Sequence of chain 2.B:
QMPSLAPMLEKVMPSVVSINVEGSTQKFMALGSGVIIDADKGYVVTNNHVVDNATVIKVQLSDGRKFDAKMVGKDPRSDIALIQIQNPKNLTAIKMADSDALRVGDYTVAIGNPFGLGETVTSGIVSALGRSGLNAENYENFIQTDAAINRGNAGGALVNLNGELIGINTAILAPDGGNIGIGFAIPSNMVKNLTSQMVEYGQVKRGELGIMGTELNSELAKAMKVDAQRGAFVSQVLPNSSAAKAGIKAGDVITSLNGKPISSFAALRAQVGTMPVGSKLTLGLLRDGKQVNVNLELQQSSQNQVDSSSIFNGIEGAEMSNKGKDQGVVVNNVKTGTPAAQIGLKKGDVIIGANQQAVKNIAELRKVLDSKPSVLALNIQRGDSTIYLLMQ

Binding-site contacts:
Ligand atom N contacts residue ILE220 of chain 2.B at 4.4 Å.
Ligand atom C contacts residue LEU221 of chain 2.B at 4.3 Å (hydrophobic).
Ligand atom CB contacts residue ASN198 of chain 2.B at 3.5 Å.
Ligand atom O contacts residue ALA202 of chain 2.B at 2.9 Å.
Ligand atom C contacts residue ALA202 of chain 2.B at 3.5 Å (hydrophobic).
Ligand atom O contacts residue ALA219 of chain 2.B at 3.3 Å.
Ligand atom C contacts residue HIS97 of chain 2.B at 4.2 Å.
Ligand atom CB contacts residue ALA219 of chain 2.B at 4.3 Å (hydrophobic).
Ligand atom CB contacts residue THR218 of chain 2.B at 4.3 Å.
Ligand atom C contacts residue ALA219 of chain 2.B at 4.3 Å (hydrophobic).
Ligand atom O contacts residue HIS97 of chain 2.B at 3.0 Å (h-bond).
Ligand atom CA contacts residue THR218 of chain 2.B at 4.5 Å.
Ligand atom CA contacts residue ALA219 of chain 2.B at 3.7 Å (hydrophobic).
Ligand atom CB contacts residue HIS97 of chain 2.B at 4.5 Å.
Ligand atom O contacts residue LEU221 of chain 2.B at 3.2 Å.
Ligand atom C contacts residue ILE220 of chain 2.B at 3.4 Å (hydrophobic).
Ligand atom C contacts residue ALA219 of chain 2.B at 4.5 Å (hydrophobic).
Ligand atom CB contacts residue ILE220 of chain 2.B at 3.2 Å (hydrophobic).
Ligand atom CB contacts residue LEU182 of chain 2.B at 3.8 Å (hydrophobic).
Ligand atom N contacts residue ALA219 of chain 2.B at 3.8 Å.
Ligand atom N contacts residue ILE220 of chain 2.B at 3.6 Å (h-bond).
Ligand atom N contacts residue ALA219 of chain 2.B at 4.5 Å.
Ligand atom CA contacts residue ILE220 of chain 2.B at 3.6 Å (hydrophobic).
Ligand atom C contacts residue HIS97 of chain 2.B at 3.5 Å.
Ligand atom O contacts residue THR218 of chain 2.B at 2.9 Å (h-bond).
Ligand atom O contacts residue ILE220 of chain 2.B at 3.0 Å (h-bond).
Ligand atom CB contacts residue ARG199 of chain 2.B at 4.2 Å.
Ligand atom O contacts residue HIS97 of chain 2.B at 3.8 Å.
Ligand atom C contacts residue THR218 of chain 2.B at 3.9 Å.
Ligand atom N contacts residue ILE220 of chain 2.B at 4.2 Å.
Ligand atom O contacts residue LEU182 of chain 2.B at 4.2 Å.
Ligand atom O contacts residue ARG199 of chain 2.B at 4.2 Å.
Ligand atom CB contacts residue ILE220 of chain 2.B at 4.2 Å (hydrophobic).
Ligand atom CB contacts residue ALA219 of chain 2.B at 4.4 Å (hydrophobic).
Ligand atom CB contacts residue ALA222 of chain 2.B at 4.1 Å (hydrophobic).
Ligand atom CA contacts residue THR218 of chain 2.B at 4.1 Å.
Ligand atom N contacts residue THR218 of chain 2.B at 3.6 Å.
Ligand atom C contacts residue THR218 of chain 2.B at 4.2 Å.

This small molecule binds to this protein.
Small molecule (SMILES): C[C@H](N)C(=O)N[C@@H](C)C(=O)N[C@@H](C)C(=O)N[C@@H](C)C(=O)N[C@@H](C)C=O